Binding-site contacts:
Ligand atom CD2 contacts residue PHE126 of chain 8.C at 3.4 Å (hydrophobic).
Ligand atom CA contacts residue ILE130 of chain 8.C at 3.5 Å (hydrophobic).
Ligand atom C contacts residue GLY105 of chain 8.C at 3.8 Å.
Ligand atom O contacts residue VAL127 of chain 8.C at 3.5 Å.
Ligand atom O contacts residue ILE130 of chain 8.C at 3.7 Å.
Ligand atom CA contacts residue PHE126 of chain 8.C at 3.9 Å (hydrophobic).
Ligand atom CD contacts residue ARG165 of chain 8.C at 3.8 Å.
Ligand atom OE1 contacts residue ARG165 of chain 8.C at 2.9 Å (salt-bridge).
Ligand atom CD contacts residue GLN203 of chain 8.C at 3.5 Å.
Ligand atom CA contacts residue GLY105 of chain 8.C at 3.9 Å.
Ligand atom N contacts residue LEU161 of chain 8.C at 3.2 Å (h-bond).
Ligand atom O contacts residue SER163 of chain 8.C at 3.1 Å (h-bond).
Ligand atom CD2 contacts residue LEU161 of chain 8.C at 3.6 Å (hydrophobic).
Ligand atom CA contacts residue LEU161 of chain 8.C at 3.5 Å (hydrophobic).
Ligand atom C contacts residue LEU161 of chain 8.C at 3.9 Å (hydrophobic).
Ligand atom CA contacts residue GLY105 of chain 8.C at 3.6 Å.
Ligand atom CD1 contacts residue GLN203 of chain 8.C at 3.5 Å.
Ligand atom CB contacts residue VAL125 of chain 8.C at 3.3 Å (hydrophobic).
Ligand atom CA contacts residue SER163 of chain 8.C at 3.7 Å.
Ligand atom C contacts residue ILE130 of chain 8.C at 3.9 Å (hydrophobic).
Ligand atom O contacts residue PHE126 of chain 8.C at 3.4 Å.
Ligand atom C contacts residue VAL127 of chain 8.C at 3.7 Å (hydrophobic).
Ligand atom CD1 contacts residue GLY124 of chain 8.C at 3.9 Å.
Ligand atom N contacts residue VAL125 of chain 8.C at 3.5 Å (h-bond).
Ligand atom CD1 contacts residue TYR162 of chain 8.C at 3.5 Å (hydrophobic).
Ligand atom O contacts residue TYR162 of chain 8.C at 3.6 Å.
Ligand atom CB contacts residue GLY105 of chain 8.C at 3.2 Å.
Ligand atom CB contacts residue ILE130 of chain 8.C at 3.6 Å (hydrophobic).
Ligand atom CG contacts residue TYR162 of chain 8.C at 3.9 Å (hydrophobic).
Ligand atom O contacts residue VAL127 of chain 8.C at 2.5 Å (h-bond).
Ligand atom O contacts residue GLY105 of chain 8.C at 3.7 Å.
Ligand atom CE contacts residue ARG165 of chain 8.C at 3.8 Å.
Ligand atom O contacts residue GLN203 of chain 8.C at 3.5 Å (h-bond).
Ligand atom O contacts residue LEU161 of chain 8.C at 3.4 Å (h-bond).
Ligand atom CB contacts residue ILE104 of chain 8.C at 3.6 Å (hydrophobic).
Ligand atom N contacts residue GLY105 of chain 8.C at 2.8 Å (h-bond).
Ligand atom SD contacts residue ARG165 of chain 8.C at 3.5 Å.
Ligand atom N contacts residue SER163 of chain 8.C at 3.9 Å.
Ligand atom CB contacts residue TYR162 of chain 8.C at 3.5 Å (hydrophobic).
Ligand atom CA contacts residue VAL125 of chain 8.C at 3.4 Å (hydrophobic).

Sequence of chain 8.C:
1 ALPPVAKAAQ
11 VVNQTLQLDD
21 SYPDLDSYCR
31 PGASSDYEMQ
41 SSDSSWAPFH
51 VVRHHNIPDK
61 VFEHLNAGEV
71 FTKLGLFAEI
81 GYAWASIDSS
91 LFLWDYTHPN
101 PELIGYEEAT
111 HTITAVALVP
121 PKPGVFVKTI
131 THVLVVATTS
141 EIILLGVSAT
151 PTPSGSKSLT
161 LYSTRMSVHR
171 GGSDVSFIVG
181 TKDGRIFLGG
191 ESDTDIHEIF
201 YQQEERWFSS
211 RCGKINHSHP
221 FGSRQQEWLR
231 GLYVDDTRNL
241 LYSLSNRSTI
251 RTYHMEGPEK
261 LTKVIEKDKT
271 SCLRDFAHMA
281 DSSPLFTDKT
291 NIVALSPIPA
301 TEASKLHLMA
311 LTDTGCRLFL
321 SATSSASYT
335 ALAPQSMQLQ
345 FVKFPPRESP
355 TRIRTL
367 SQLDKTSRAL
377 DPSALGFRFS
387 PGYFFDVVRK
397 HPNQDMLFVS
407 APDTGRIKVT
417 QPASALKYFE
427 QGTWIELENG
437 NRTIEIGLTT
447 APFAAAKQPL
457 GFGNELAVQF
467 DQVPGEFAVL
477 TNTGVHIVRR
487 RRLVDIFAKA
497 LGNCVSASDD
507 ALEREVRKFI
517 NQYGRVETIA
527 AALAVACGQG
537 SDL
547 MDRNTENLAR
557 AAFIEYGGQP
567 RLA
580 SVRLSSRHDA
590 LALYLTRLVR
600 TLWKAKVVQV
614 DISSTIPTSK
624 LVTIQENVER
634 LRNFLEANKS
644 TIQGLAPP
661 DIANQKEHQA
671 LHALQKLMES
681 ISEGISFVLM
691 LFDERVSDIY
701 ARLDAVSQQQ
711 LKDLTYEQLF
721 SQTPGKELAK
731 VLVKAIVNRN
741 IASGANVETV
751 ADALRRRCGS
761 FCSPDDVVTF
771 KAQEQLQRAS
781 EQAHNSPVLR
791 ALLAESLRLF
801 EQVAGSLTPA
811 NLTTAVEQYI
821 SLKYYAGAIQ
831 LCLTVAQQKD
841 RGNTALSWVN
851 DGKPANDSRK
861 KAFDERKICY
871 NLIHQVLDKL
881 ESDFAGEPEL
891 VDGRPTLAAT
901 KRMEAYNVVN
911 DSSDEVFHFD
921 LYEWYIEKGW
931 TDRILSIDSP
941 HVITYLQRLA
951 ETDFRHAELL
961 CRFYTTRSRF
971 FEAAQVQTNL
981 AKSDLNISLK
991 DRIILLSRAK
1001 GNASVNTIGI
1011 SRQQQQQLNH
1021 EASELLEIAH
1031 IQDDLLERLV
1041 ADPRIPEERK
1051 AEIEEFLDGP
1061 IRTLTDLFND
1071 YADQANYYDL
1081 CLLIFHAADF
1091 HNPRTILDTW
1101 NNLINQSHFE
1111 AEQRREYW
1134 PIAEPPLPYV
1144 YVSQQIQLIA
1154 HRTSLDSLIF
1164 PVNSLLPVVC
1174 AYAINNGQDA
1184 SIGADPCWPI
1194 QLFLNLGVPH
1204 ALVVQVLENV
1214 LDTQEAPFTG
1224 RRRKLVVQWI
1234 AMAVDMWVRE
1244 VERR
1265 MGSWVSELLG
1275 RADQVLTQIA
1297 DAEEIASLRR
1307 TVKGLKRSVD

This small molecule binds to this protein.
Small molecule (SMILES): CSCC[C@H](NC(=O)[C@@H]1CCCN1C(=O)[C@H](CC(C)C)NC(=O)[C@H](CC(C)C)NC(=O)[C@H](CCCCN)NC(=O)[C@H](C)NC(=O)[C@H](CCCCN)NC(=O)[C@@H](N)CCCN=C(N)N)C(=O)N[C@@H](CCC(=O)O)C(=O)N[C@@H](CCC(=O)O)C(=O)N[C@@H](C)C(=O)N[C@@H](CC(C)C)C(=O)N[C@@H](CC(C)C)C(=O)N1CCC[C@H]1C=O